Sequence of chain 1.A:
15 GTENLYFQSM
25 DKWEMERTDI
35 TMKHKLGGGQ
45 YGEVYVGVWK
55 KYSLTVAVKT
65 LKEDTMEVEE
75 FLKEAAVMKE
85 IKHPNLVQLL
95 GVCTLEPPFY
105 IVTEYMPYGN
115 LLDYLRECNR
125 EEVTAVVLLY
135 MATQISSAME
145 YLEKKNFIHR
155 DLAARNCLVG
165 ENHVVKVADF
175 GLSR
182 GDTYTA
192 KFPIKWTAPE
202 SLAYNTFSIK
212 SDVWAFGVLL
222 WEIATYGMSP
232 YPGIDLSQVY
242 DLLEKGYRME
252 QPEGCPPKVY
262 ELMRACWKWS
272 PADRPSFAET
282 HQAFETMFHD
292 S

Binding-site contacts:
Ligand atom C18 contacts residue ALA225 of chain 1.A at 4.0 Å (hydrophobic).
Ligand atom N10 contacts residue PRO257 of chain 1.A at 3.8 Å.
Ligand atom C17 contacts residue PRO257 of chain 1.A at 3.8 Å (hydrophobic).
Ligand atom C12 contacts residue LEU133 of chain 1.A at 3.9 Å (hydrophobic).
Ligand atom C29 contacts residue TYR227 of chain 1.A at 3.9 Å (hydrophobic).
Ligand atom C9 contacts residue LEU133 of chain 1.A at 3.8 Å (hydrophobic).
Ligand atom C4 contacts residue LEU133 of chain 1.A at 3.7 Å (hydrophobic).
Ligand atom C17 contacts residue ALA225 of chain 1.A at 3.7 Å (hydrophobic).
Ligand atom C16 contacts residue LEU132 of chain 1.A at 3.7 Å (hydrophobic).
Ligand atom C7 contacts residue LEU133 of chain 1.A at 3.7 Å (hydrophobic).
Ligand atom N21 contacts residue LEU132 of chain 1.A at 3.9 Å.
Ligand atom C22 contacts residue GLY255 of chain 1.A at 3.6 Å.
Ligand atom N8 contacts residue LEU133 of chain 1.A at 3.6 Å.
Ligand atom C23 contacts residue GLY255 of chain 1.A at 3.6 Å.
Ligand atom N10 contacts residue VAL260 of chain 1.A at 3.5 Å.
Ligand atom C19 contacts residue VAL260 of chain 1.A at 3.8 Å (hydrophobic).
Ligand atom C2 contacts residue VAL130 of chain 1.A at 4.1 Å (hydrophobic).
Ligand atom C16 contacts residue PRO257 of chain 1.A at 3.7 Å (hydrophobic).
Ligand atom C26 contacts residue GLY255 of chain 1.A at 3.7 Å.
Ligand atom C25 contacts residue GLY255 of chain 1.A at 3.6 Å.
Ligand atom N21 contacts residue GLY255 of chain 1.A at 3.6 Å (h-bond).
Ligand atom C27 contacts residue GLU254 of chain 1.A at 3.9 Å.
Ligand atom C11 contacts residue VAL260 of chain 1.A at 4.0 Å (hydrophobic).
Ligand atom C15 contacts residue LEU132 of chain 1.A at 3.8 Å (hydrophobic).
Ligand atom C29 contacts residue GLU254 of chain 1.A at 3.8 Å.
Ligand atom O29 contacts residue ALA129 of chain 1.A at 3.3 Å.
Ligand atom C14 contacts residue ALA129 of chain 1.A at 3.9 Å (hydrophobic).
Ligand atom C20 contacts residue VAL260 of chain 1.A at 3.5 Å (hydrophobic).
Ligand atom N8 contacts residue ALA129 of chain 1.A at 3.4 Å (h-bond).
Ligand atom C18 contacts residue VAL260 of chain 1.A at 3.9 Å (hydrophobic).
Ligand atom C9 contacts residue ALA129 of chain 1.A at 3.7 Å (hydrophobic).
Ligand atom C15 contacts residue ALA129 of chain 1.A at 3.9 Å (hydrophobic).
Ligand atom C1 contacts residue VAL130 of chain 1.A at 3.5 Å (hydrophobic).
Ligand atom N13 contacts residue ALA129 of chain 1.A at 3.0 Å (h-bond).
Ligand atom C6 contacts residue VAL130 of chain 1.A at 3.7 Å (hydrophobic).
Ligand atom C5 contacts residue LEU133 of chain 1.A at 3.8 Å (hydrophobic).
Ligand atom N13 contacts residue LEU133 of chain 1.A at 3.9 Å.
Ligand atom C15 contacts residue PRO257 of chain 1.A at 3.9 Å (hydrophobic).
Ligand atom C28 contacts residue GLU254 of chain 1.A at 3.6 Å.
Ligand atom C4 contacts residue MET288 of chain 1.A at 3.8 Å (hydrophobic).

A protein and the small-molecule ligand that binds it are described below.
Small molecule (SMILES): Cc1ccc(NC(=O)c2ccc(CN3CCN(C)CC3)cc2)cc1Nc1nccc(-c2cccnc2)n1